A small-molecule ligand and the protein it binds are described below.
Small molecule (SMILES): COc1ccc2c(=O)n(C)c3c(C)nc(-c4ccccc4Cl)n3c2c1

Binding-site contacts:
Ligand atom C8 contacts residue PHE283 of chain 1.C at 3.4 Å (hydrophobic).
Ligand atom C20 contacts residue HIS79 of chain 1.C at 4.1 Å.
Ligand atom C4 contacts residue PHE250 of chain 1.C at 3.8 Å (hydrophobic).
Ligand atom CL25 contacts residue HIS79 of chain 1.C at 3.8 Å.
Ligand atom C18 contacts residue LEU229 of chain 1.C at 3.7 Å (hydrophobic).
Ligand atom N13 contacts residue PHE283 of chain 1.C at 3.7 Å.
Ligand atom C9 contacts residue PHE283 of chain 1.C at 3.6 Å (hydrophobic).
Ligand atom O11 contacts residue PHE283 of chain 1.C at 3.6 Å.
Ligand atom C4 contacts residue PHE283 of chain 1.C at 3.4 Å (hydrophobic).
Ligand atom O5 contacts residue LEU189 of chain 1.C at 3.6 Å.
Ligand atom C23 contacts residue ASP228 of chain 1.C at 4.0 Å.
Ligand atom C12 contacts residue GLN280 of chain 1.C at 3.3 Å.
Ligand atom O11 contacts residue GLN280 of chain 1.C at 2.6 Å (h-bond).
Ligand atom C3 contacts residue PHE283 of chain 1.C at 3.8 Å (hydrophobic).
Ligand atom C7 contacts residue PHE283 of chain 1.C at 3.5 Å (hydrophobic).
Ligand atom C3 contacts residue MET267 of chain 1.C at 3.6 Å (hydrophobic).
Ligand atom CL25 contacts residue PHE250 of chain 1.C at 3.7 Å.
Ligand atom C6 contacts residue LEU189 of chain 1.C at 3.7 Å (hydrophobic).
Ligand atom C15 contacts residue ILE246 of chain 1.C at 3.9 Å (hydrophobic).
Ligand atom C4 contacts residue MET267 of chain 1.C at 3.6 Å (hydrophobic).
Ligand atom C24 contacts residue LEU229 of chain 1.C at 3.9 Å (hydrophobic).
Ligand atom C14 contacts residue PHE283 of chain 1.C at 3.7 Å (hydrophobic).
Ligand atom N10 contacts residue PHE283 of chain 1.C at 3.5 Å.
Ligand atom C3 contacts residue PHE250 of chain 1.C at 3.9 Å (hydrophobic).
Ligand atom C18 contacts residue TYR78 of chain 1.C at 3.9 Å (hydrophobic).
Ligand atom C12 contacts residue VAL232 of chain 1.C at 3.8 Å (hydrophobic).
Ligand atom C1 contacts residue PHE283 of chain 1.C at 3.7 Å (hydrophobic).
Ligand atom C2 contacts residue PHE283 of chain 1.C at 4.0 Å (hydrophobic).
Ligand atom N16 contacts residue TYR78 of chain 1.C at 3.9 Å.
Ligand atom C8 contacts residue PHE250 of chain 1.C at 3.9 Å (hydrophobic).
Ligand atom C12 contacts residue ILE246 of chain 1.C at 3.9 Å (hydrophobic).
Ligand atom N16 contacts residue LEU229 of chain 1.C at 3.5 Å.
Ligand atom C18 contacts residue ILE246 of chain 1.C at 3.7 Å (hydrophobic).
Ligand atom C12 contacts residue PHE283 of chain 1.C at 3.8 Å (hydrophobic).
Ligand atom C18 contacts residue VAL232 of chain 1.C at 3.8 Å (hydrophobic).
Ligand atom C9 contacts residue GLN280 of chain 1.C at 3.8 Å.
Ligand atom C1 contacts residue LEU189 of chain 1.C at 4.0 Å (hydrophobic).
Ligand atom C21 contacts residue HIS79 of chain 1.C at 3.7 Å.
Ligand atom C15 contacts residue LEU229 of chain 1.C at 3.8 Å (hydrophobic).
Ligand atom C17 contacts residue LEU229 of chain 1.C at 3.8 Å (hydrophobic).

Sequence of chain 1.C:
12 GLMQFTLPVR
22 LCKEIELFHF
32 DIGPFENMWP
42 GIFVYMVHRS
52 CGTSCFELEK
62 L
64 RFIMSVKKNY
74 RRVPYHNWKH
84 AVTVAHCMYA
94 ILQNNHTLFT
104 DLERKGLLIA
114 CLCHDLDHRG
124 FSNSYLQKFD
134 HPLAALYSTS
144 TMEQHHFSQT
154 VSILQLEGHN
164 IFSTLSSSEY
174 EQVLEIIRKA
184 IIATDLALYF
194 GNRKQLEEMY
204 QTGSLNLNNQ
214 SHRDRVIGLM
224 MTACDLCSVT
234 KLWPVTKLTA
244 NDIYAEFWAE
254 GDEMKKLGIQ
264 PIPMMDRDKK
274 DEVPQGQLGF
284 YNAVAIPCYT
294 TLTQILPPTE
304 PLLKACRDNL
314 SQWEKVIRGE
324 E